Sequence of chain 1.A:
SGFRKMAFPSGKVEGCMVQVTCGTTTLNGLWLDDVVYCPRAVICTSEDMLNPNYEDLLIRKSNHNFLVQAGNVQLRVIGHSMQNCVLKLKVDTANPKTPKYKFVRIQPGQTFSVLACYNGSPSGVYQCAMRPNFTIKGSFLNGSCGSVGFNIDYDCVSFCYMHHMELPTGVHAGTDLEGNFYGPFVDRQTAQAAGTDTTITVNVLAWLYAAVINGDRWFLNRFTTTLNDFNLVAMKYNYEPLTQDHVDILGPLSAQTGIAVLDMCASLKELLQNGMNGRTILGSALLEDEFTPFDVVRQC

Binding-site contacts:
Ligand atom NH2 contacts residue GLN189 of chain 1.A at 3.1 Å (h-bond).
Ligand atom CB contacts residue THR26 of chain 1.A at 3.5 Å.
Ligand atom O contacts residue GLN189 of chain 1.A at 3.3 Å.
Ligand atom O contacts residue GLY143 of chain 1.A at 2.8 Å (h-bond).
Ligand atom O contacts residue MET165 of chain 1.A at 3.1 Å.
Ligand atom C contacts residue CYS145 of chain 1.A at 3.5 Å (hydrophobic).
Ligand atom OG1 contacts residue GLN192 of chain 1.A at 3.4 Å (h-bond).
Ligand atom C contacts residue GLY143 of chain 1.A at 3.6 Å.
Ligand atom N contacts residue THR190 of chain 1.A at 2.9 Å (h-bond).
Ligand atom CA contacts residue HIS164 of chain 1.A at 3.6 Å.
Ligand atom O contacts residue GLU166 of chain 1.A at 2.9 Å (salt-bridge).
Ligand atom CD2 contacts residue ASN119 of chain 1.A at 3.6 Å.
Ligand atom O contacts residue THR25 of chain 1.A at 3.5 Å.
Ligand atom CB contacts residue PRO168 of chain 1.A at 3.5 Å (hydrophobic).
Ligand atom O contacts residue SER144 of chain 1.A at 3.2 Å (h-bond).
Ligand atom CG2 contacts residue THR190 of chain 1.A at 3.5 Å.
Ligand atom N contacts residue HIS164 of chain 1.A at 3.3 Å (h-bond).
Ligand atom CG2 contacts residue LEU167 of chain 1.A at 3.6 Å (hydrophobic).
Ligand atom O contacts residue THR24 of chain 1.A at 3.6 Å.
Ligand atom CA contacts residue GLU166 of chain 1.A at 3.5 Å.
Ligand atom CD2 contacts residue GLN189 of chain 1.A at 3.5 Å.
Ligand atom O contacts residue CYS145 of chain 1.A at 3.0 Å (h-bond).
Ligand atom N contacts residue THR26 of chain 1.A at 2.9 Å (h-bond).
Ligand atom N contacts residue GLN189 of chain 1.A at 3.0 Å (h-bond).
Ligand atom CZ contacts residue ASN142 of chain 1.A at 3.6 Å.
Ligand atom O contacts residue THR26 of chain 1.A at 3.1 Å (h-bond).
Ligand atom OG1 contacts residue GLN189 of chain 1.A at 3.1 Å.
Ligand atom N contacts residue GLU166 of chain 1.A at 3.0 Å (salt-bridge).
Ligand atom OG1 contacts residue ARG188 of chain 1.A at 3.0 Å (salt-bridge).
Ligand atom CA contacts residue THR190 of chain 1.A at 3.4 Å.
Ligand atom OG1 contacts residue THR190 of chain 1.A at 3.1 Å (h-bond).
Ligand atom OE1 contacts residue HIS163 of chain 1.A at 2.5 Å (h-bond).
Ligand atom OE1 contacts residue PHE140 of chain 1.A at 3.6 Å.
Ligand atom NE2 contacts residue PHE140 of chain 1.A at 3.2 Å (h-bond).
Ligand atom NH1 contacts residue ASN142 of chain 1.A at 3.4 Å (h-bond).
Ligand atom CG2 contacts residue GLN192 of chain 1.A at 3.6 Å.
Ligand atom NE contacts residue ASN142 of chain 1.A at 2.9 Å (h-bond).
Ligand atom C contacts residue THR190 of chain 1.A at 3.6 Å.
Ligand atom O contacts residue GLY143 of chain 1.A at 3.4 Å (h-bond).
Ligand atom NE2 contacts residue GLU166 of chain 1.A at 3.5 Å (salt-bridge).

A protein and the small-molecule ligand that binds it are described below.
Small molecule (SMILES): CC(C)C[C@@H](C=O)NC(=O)[C@H](CO)NC(=O)[C@H](CCC(N)=O)NC(=O)[C@H](CC(C)C)NC(=O)[C@H](CCCN=C(N)N)NC(=O)[C@@H](NC(=O)[C@H](Cc1ccccc1)NC(=O)[C@H](C)N)[C@@H](C)O